This small molecule binds to this protein.
Small molecule (SMILES): CC[C@H](C)[C@H](N)C(=O)N[C@@H](CO)C(=O)N[C@@H](CCC(=O)O)C(=O)N[C@H](C=O)C(C)C

Binding-site contacts:
Ligand atom CA contacts residue VAL4 of chain 31.E at 3.0 Å (hydrophobic).
Ligand atom CB contacts residue MYR1 of chain 35.H at 4.3 Å.
Ligand atom CG2 contacts residue ALA2 of chain 31.E at 3.9 Å (hydrophobic).
Ligand atom CB contacts residue VAL4 of chain 31.E at 3.9 Å (hydrophobic).
Ligand atom CG1 contacts residue GLN3 of chain 31.E at 3.1 Å.
Ligand atom C contacts residue VAL4 of chain 31.E at 3.4 Å (hydrophobic).
Ligand atom OE1 contacts residue VAL4 of chain 31.E at 3.6 Å (h-bond).
Ligand atom CD1 contacts residue VAL4 of chain 31.E at 3.9 Å (hydrophobic).
Ligand atom CG2 contacts residue SER5 of chain 31.E at 3.1 Å.
Ligand atom O contacts residue SER5 of chain 31.E at 3.8 Å.
Ligand atom C contacts residue VAL4 of chain 31.E at 3.8 Å (hydrophobic).
Ligand atom O contacts residue VAL4 of chain 31.E at 3.0 Å (h-bond).
Ligand atom C contacts residue GLN3 of chain 31.E at 4.3 Å.
Ligand atom O contacts residue SER6 of chain 31.E at 4.1 Å.
Ligand atom C contacts residue ALA2 of chain 31.E at 3.3 Å (hydrophobic).
Ligand atom OG contacts residue ALA2 of chain 31.E at 3.9 Å.
Ligand atom OE2 contacts residue ASN25 of chain 31.E at 3.4 Å (h-bond).
Ligand atom CA contacts residue ALA2 of chain 31.E at 3.0 Å (hydrophobic).
Ligand atom CB contacts residue GLN3 of chain 31.E at 3.8 Å.
Ligand atom O contacts residue ALA2 of chain 31.E at 4.0 Å.
Ligand atom O contacts residue VAL4 of chain 31.E at 4.0 Å.
Ligand atom CG2 contacts residue MYR1 of chain 35.H at 3.7 Å.
Ligand atom N contacts residue ALA2 of chain 31.E at 4.3 Å.
Ligand atom CD contacts residue VAL4 of chain 31.E at 3.8 Å (hydrophobic).
Ligand atom CG2 contacts residue VAL4 of chain 31.E at 3.8 Å (hydrophobic).
Ligand atom CB contacts residue VAL4 of chain 31.E at 4.3 Å (hydrophobic).
Ligand atom CG contacts residue VAL4 of chain 31.E at 4.2 Å (hydrophobic).
Ligand atom N contacts residue ALA2 of chain 31.E at 2.8 Å (h-bond).
Ligand atom CB contacts residue GLN3 of chain 31.E at 4.1 Å.
Ligand atom CA contacts residue VAL4 of chain 31.E at 4.0 Å (hydrophobic).
Ligand atom OE1 contacts residue SER5 of chain 31.E at 4.2 Å.
Ligand atom O contacts residue GLN3 of chain 31.E at 3.4 Å (h-bond).
Ligand atom C contacts residue ALA2 of chain 31.E at 4.3 Å (hydrophobic).
Ligand atom OG contacts residue GLN3 of chain 31.E at 3.0 Å (h-bond).
Ligand atom CA contacts residue ALA2 of chain 31.E at 3.9 Å (hydrophobic).
Ligand atom CG2 contacts residue GLN3 of chain 31.E at 3.3 Å.
Ligand atom N contacts residue VAL4 of chain 31.E at 4.1 Å.
Ligand atom CB contacts residue ALA2 of chain 31.E at 3.5 Å (hydrophobic).
Ligand atom OE2 contacts residue VAL4 of chain 31.E at 4.1 Å.
Ligand atom N contacts residue VAL4 of chain 31.E at 2.8 Å (h-bond).

Sequence of chain 31.E:
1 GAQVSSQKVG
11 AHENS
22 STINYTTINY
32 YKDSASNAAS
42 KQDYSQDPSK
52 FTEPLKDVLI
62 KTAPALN